Binding-site contacts:
Ligand atom C4 contacts residue MET57 of chain 1.A at 3.8 Å (hydrophobic).
Ligand atom N3 contacts residue HIS42 of chain 1.A at 4.2 Å.
Ligand atom C4 contacts residue HIS42 of chain 1.A at 3.7 Å.
Ligand atom C3 contacts residue HIS42 of chain 1.A at 3.7 Å.
Ligand atom C5 contacts residue GLN59 of chain 1.A at 4.1 Å.
Ligand atom C5 contacts residue HIS42 of chain 1.A at 3.4 Å.
Ligand atom N2 contacts residue THR95 of chain 1.A at 4.1 Å.
Ligand atom N2 contacts residue GLU60 of chain 1.A at 2.7 Å (salt-bridge).
Ligand atom N2 contacts residue HIS42 of chain 1.A at 3.4 Å.
Ligand atom C7 contacts residue HIS42 of chain 1.A at 3.6 Å.
Ligand atom C6 contacts residue HIS42 of chain 1.A at 3.6 Å.
Ligand atom C5 contacts residue THR95 of chain 1.A at 4.3 Å.
Ligand atom N3 contacts residue GLU60 of chain 1.A at 2.9 Å (salt-bridge).
Ligand atom C2 contacts residue HIS42 of chain 1.A at 4.5 Å.
Ligand atom C5 contacts residue GLU60 of chain 1.A at 3.6 Å.
Ligand atom N2 contacts residue GLN59 of chain 1.A at 4.1 Å.
Ligand atom N1 contacts residue HIS42 of chain 1.A at 4.0 Å.
Ligand atom C2 contacts residue MET57 of chain 1.A at 3.7 Å (hydrophobic).
Ligand atom C6 contacts residue GLU60 of chain 1.A at 3.4 Å.
Ligand atom N3 contacts residue LYS37 of chain 1.A at 4.3 Å.
Ligand atom C5 contacts residue MET57 of chain 1.A at 3.4 Å (hydrophobic).

A protein and the small-molecule ligand that binds it are described below.
Small molecule (SMILES): CN(C)c1ccnc(N)c1

Sequence of chain 1.A:
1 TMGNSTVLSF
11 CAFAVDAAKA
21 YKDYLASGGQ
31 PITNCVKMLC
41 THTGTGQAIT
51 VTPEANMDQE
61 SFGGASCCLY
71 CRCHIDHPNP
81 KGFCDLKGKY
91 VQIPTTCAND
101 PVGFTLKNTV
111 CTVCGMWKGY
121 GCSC